This protein binds this small molecule.
Small molecule (SMILES): Oc1ccc2cc(Oc3ccc(Cl)cc3O)ccc2c1

Sequence of chain 1.C:
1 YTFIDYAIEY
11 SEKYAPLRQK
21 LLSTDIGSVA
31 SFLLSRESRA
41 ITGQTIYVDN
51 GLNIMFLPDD

Sequence of chain 1.A:
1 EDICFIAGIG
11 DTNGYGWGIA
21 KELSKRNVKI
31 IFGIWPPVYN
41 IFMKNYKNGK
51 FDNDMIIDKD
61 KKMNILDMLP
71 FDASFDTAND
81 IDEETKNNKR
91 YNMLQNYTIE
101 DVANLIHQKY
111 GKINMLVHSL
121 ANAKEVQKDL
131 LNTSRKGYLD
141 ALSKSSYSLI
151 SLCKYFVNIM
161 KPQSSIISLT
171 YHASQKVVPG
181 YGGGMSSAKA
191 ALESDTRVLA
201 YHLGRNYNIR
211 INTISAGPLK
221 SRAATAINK

Binding-site contacts:
Ligand atom C15 contacts residue ALA223 of chain 1.A at 3.6 Å (hydrophobic).
Ligand atom C1 contacts residue TYR171 of chain 1.A at 3.8 Å (hydrophobic).
Ligand atom C15 contacts residue NAD1 of chain 1.E at 4.0 Å.
Ligand atom O3 contacts residue ASN122 of chain 1.A at 3.9 Å.
Ligand atom C2 contacts residue NAD1 of chain 1.E at 3.6 Å.
Ligand atom C11 contacts residue ALA121 of chain 1.A at 3.8 Å (hydrophobic).
Ligand atom O1 contacts residue LYS189 of chain 1.A at 3.9 Å.
Ligand atom C4 contacts residue ALA224 of chain 1.A at 3.9 Å (hydrophobic).
Ligand atom C15 contacts residue ALA121 of chain 1.A at 3.6 Å (hydrophobic).
Ligand atom C8 contacts residue VAL126 of chain 1.A at 3.6 Å (hydrophobic).
Ligand atom C5 contacts residue NAD1 of chain 1.E at 3.4 Å.
Ligand atom O1 contacts residue NAD1 of chain 1.E at 2.6 Å (h-bond).
Ligand atom O2 contacts residue NAD1 of chain 1.E at 3.3 Å.
Ligand atom O1 contacts residue TYR181 of chain 1.A at 2.7 Å (h-bond).
Ligand atom C4 contacts residue NAD1 of chain 1.E at 3.5 Å.
Ligand atom C7 contacts residue ILE227 of chain 1.A at 3.9 Å (hydrophobic).
Ligand atom C6 contacts residue NAD1 of chain 1.E at 3.6 Å.
Ligand atom C2 contacts residue TYR181 of chain 1.A at 3.5 Å (hydrophobic).
Ligand atom C9 contacts residue ASN122 of chain 1.A at 4.0 Å.
Ligand atom C13 contacts residue ILE227 of chain 1.A at 3.9 Å (hydrophobic).
Ligand atom C4 contacts residue ILE227 of chain 1.A at 3.9 Å (hydrophobic).
Ligand atom C10 contacts residue ASN122 of chain 1.A at 3.6 Å.
Ligand atom O3 contacts residue ALA123 of chain 1.A at 3.0 Å (h-bond).
Ligand atom C7 contacts residue VAL126 of chain 1.A at 3.8 Å (hydrophobic).
Ligand atom C3 contacts residue NAD1 of chain 1.E at 3.6 Å.
Ligand atom CL1 contacts residue PHE3 of chain 1.C at 3.5 Å.
Ligand atom C10 contacts residue ALA123 of chain 1.A at 3.9 Å (hydrophobic).
Ligand atom C11 contacts residue ALA223 of chain 1.A at 3.9 Å (hydrophobic).
Ligand atom C1 contacts residue NAD1 of chain 1.E at 3.8 Å.
Ligand atom C5 contacts residue ALA224 of chain 1.A at 4.0 Å (hydrophobic).
Ligand atom C5 contacts residue ILE227 of chain 1.A at 3.9 Å (hydrophobic).
Ligand atom C16 contacts residue ALA223 of chain 1.A at 3.5 Å (hydrophobic).
Ligand atom C8 contacts residue ALA123 of chain 1.A at 3.8 Å (hydrophobic).
Ligand atom CL1 contacts residue TYR171 of chain 1.A at 3.4 Å.
Ligand atom CL1 contacts residue NAD1 of chain 1.E at 4.0 Å.
Ligand atom C14 contacts residue NAD1 of chain 1.E at 4.0 Å.
Ligand atom C9 contacts residue ALA123 of chain 1.A at 3.4 Å (hydrophobic).
Ligand atom C10 contacts residue ALA121 of chain 1.A at 3.5 Å (hydrophobic).
Ligand atom C1 contacts residue TYR181 of chain 1.A at 3.2 Å (hydrophobic).
Ligand atom C16 contacts residue ALA121 of chain 1.A at 3.4 Å (hydrophobic).